Binding-site contacts:
Ligand atom N contacts residue ARG442 of chain 8.QA at 4.2 Å.
Ligand atom CA contacts residue ASN492 of chain 8.QA at 3.3 Å.
Ligand atom CE1 contacts residue PHE496 of chain 8.QA at 3.6 Å (hydrophobic).
Ligand atom CE2 contacts residue PRO438 of chain 8.QA at 3.7 Å (hydrophobic).
Ligand atom CZ contacts residue PHE496 of chain 8.QA at 3.9 Å (hydrophobic).
Ligand atom CB contacts residue PHE496 of chain 8.QA at 3.9 Å (hydrophobic).
Ligand atom CD1 contacts residue ILE434 of chain 8.QA at 4.1 Å (hydrophobic).
Ligand atom CG contacts residue GLY495 of chain 8.QA at 4.4 Å.
Ligand atom N contacts residue ASN492 of chain 8.QA at 3.3 Å (h-bond).
Ligand atom O contacts residue ASN492 of chain 8.QA at 4.2 Å.
Ligand atom CD1 contacts residue PHE496 of chain 8.QA at 3.7 Å (hydrophobic).
Ligand atom CZ contacts residue PRO438 of chain 8.QA at 3.4 Å (hydrophobic).
Ligand atom CE2 contacts residue ARG442 of chain 8.QA at 3.6 Å.
Ligand atom CD1 contacts residue ASN492 of chain 8.QA at 3.9 Å.
Ligand atom O contacts residue ARG442 of chain 8.QA at 4.3 Å.
Ligand atom C contacts residue ASN492 of chain 8.QA at 4.0 Å.
Ligand atom CE1 contacts residue PRO438 of chain 8.QA at 3.8 Å (hydrophobic).
Ligand atom CB contacts residue GLY495 of chain 8.QA at 3.9 Å.
Ligand atom CB contacts residue ASN492 of chain 8.QA at 3.8 Å.
Ligand atom CD2 contacts residue ARG442 of chain 8.QA at 3.5 Å.
Ligand atom CE1 contacts residue ILE434 of chain 8.QA at 3.9 Å (hydrophobic).
Ligand atom CG contacts residue PHE496 of chain 8.QA at 4.0 Å (hydrophobic).
Ligand atom CA contacts residue ARG442 of chain 8.QA at 3.6 Å.
Ligand atom CD1 contacts residue PRO438 of chain 8.QA at 4.4 Å (hydrophobic).
Ligand atom C contacts residue ARG442 of chain 8.QA at 4.4 Å.
Ligand atom CG contacts residue ASN492 of chain 8.QA at 4.3 Å.
Ligand atom CD2 contacts residue PRO438 of chain 8.QA at 4.4 Å (hydrophobic).
Ligand atom N contacts residue SER491 of chain 8.QA at 4.1 Å.
Ligand atom O contacts residue PRO438 of chain 8.QA at 4.0 Å.

Sequence of chain 8.QA:
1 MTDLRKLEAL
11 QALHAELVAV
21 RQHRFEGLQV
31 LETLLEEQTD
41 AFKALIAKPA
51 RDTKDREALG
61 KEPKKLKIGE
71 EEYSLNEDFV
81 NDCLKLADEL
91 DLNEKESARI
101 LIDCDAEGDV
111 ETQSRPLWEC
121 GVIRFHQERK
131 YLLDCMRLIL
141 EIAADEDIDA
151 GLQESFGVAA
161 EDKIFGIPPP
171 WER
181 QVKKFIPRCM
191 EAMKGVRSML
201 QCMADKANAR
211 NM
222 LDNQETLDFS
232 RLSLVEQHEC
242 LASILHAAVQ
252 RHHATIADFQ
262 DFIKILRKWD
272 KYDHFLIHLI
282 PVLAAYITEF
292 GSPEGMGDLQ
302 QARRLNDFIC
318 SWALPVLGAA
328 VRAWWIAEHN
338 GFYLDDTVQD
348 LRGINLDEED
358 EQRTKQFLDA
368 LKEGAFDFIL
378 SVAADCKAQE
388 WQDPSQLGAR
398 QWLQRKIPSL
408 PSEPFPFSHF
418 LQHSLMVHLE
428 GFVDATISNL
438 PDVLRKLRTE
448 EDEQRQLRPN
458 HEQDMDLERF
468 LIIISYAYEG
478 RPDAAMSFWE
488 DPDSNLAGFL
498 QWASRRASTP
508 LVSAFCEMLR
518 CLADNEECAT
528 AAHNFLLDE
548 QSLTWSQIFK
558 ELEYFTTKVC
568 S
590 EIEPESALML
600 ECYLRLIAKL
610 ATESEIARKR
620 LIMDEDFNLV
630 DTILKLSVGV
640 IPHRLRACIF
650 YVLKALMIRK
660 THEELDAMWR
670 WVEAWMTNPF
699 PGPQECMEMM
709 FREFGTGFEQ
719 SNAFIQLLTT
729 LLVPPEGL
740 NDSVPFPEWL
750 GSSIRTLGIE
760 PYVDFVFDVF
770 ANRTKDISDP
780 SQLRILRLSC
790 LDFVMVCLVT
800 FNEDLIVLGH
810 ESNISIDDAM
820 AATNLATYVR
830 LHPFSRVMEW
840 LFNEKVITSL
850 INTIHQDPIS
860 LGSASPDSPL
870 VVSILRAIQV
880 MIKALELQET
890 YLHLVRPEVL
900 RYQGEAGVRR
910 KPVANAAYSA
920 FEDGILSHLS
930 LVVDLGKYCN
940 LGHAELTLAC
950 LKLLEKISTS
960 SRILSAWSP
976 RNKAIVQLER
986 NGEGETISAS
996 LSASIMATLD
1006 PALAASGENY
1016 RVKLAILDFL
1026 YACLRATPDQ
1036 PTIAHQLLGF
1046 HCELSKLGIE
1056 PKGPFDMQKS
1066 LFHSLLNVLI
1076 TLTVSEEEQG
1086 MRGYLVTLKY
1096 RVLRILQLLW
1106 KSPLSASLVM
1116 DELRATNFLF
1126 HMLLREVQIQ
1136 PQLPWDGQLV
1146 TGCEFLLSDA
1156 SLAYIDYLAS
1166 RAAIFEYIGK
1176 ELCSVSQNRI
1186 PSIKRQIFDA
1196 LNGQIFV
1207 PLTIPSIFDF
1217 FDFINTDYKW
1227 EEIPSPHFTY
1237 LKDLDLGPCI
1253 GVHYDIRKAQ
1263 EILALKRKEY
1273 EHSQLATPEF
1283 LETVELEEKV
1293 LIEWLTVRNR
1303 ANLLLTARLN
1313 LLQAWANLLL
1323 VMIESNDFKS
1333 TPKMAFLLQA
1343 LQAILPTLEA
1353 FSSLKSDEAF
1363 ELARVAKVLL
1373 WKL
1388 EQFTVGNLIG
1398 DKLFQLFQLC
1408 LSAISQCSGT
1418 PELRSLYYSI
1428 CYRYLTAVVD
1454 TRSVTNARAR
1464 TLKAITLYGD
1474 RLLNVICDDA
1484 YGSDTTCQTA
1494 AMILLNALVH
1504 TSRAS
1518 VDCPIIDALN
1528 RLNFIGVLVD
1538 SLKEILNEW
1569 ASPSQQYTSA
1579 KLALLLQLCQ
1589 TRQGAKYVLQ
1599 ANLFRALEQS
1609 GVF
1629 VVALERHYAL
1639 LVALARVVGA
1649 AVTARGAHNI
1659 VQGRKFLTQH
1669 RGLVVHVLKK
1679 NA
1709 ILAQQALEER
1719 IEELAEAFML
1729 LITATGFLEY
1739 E

This small molecule binds to this protein.
Small molecule (SMILES): N[C@@H](Cc1ccccc1)C(=O)NCC=O